A small-molecule ligand and the protein it binds are described below.
Small molecule (SMILES): CC(=O)N[C@H]1[C@H](O[C@H]2[C@H](O)[C@@H](NC(C)=O)CO[C@@H]2CO)O[C@H](CO)[C@@H](O)[C@@H]1O

Sequence of chain 1.A:
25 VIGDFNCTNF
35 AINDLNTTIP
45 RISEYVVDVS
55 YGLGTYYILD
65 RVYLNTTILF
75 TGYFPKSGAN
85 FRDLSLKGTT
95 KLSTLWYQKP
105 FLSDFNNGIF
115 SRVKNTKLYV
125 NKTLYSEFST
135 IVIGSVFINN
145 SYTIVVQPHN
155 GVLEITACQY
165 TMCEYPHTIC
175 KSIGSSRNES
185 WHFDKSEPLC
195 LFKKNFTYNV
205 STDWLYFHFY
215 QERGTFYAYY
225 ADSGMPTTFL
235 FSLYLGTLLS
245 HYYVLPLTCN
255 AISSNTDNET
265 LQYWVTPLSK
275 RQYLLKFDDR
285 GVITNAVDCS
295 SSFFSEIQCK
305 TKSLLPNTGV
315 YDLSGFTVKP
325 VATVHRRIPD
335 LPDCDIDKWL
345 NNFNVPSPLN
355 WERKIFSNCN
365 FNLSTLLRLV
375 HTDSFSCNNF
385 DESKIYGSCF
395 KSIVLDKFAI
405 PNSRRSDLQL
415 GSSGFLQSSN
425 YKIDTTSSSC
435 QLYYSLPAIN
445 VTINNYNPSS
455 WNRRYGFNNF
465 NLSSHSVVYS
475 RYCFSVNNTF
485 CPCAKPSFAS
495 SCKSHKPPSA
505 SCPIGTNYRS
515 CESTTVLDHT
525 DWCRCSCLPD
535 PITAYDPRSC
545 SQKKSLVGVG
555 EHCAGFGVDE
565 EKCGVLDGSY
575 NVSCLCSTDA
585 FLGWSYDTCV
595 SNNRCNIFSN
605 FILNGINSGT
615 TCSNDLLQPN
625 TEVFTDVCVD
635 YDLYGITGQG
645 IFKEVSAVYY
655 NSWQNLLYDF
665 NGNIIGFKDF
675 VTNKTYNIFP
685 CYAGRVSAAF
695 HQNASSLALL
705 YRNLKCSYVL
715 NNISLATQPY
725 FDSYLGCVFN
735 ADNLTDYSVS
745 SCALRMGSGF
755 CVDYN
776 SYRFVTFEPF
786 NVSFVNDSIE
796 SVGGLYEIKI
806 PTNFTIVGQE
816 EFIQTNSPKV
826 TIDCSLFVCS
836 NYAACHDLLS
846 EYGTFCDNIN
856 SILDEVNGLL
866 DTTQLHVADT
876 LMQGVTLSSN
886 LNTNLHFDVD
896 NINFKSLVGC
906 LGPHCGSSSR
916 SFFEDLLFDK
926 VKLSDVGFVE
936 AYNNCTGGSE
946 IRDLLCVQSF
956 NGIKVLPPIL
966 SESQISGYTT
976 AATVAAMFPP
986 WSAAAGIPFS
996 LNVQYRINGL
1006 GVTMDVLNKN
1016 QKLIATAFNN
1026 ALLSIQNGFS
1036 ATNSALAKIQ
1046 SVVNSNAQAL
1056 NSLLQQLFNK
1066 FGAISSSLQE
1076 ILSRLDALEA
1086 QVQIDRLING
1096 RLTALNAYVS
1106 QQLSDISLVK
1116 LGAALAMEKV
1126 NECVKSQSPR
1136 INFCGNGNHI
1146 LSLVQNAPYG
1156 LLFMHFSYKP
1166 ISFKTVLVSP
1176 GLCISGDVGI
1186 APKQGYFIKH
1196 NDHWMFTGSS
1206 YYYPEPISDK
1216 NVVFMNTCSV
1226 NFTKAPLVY

Binding-site contacts:
Ligand atom N2 contacts residue ASN40 of chain 1.A at 2.9 Å (h-bond).
Ligand atom C1 contacts residue ASN40 of chain 1.A at 1.4 Å.
Ligand atom C3 contacts residue ASN40 of chain 1.A at 3.8 Å.
Ligand atom C4 contacts residue ASN40 of chain 1.A at 4.3 Å.
Ligand atom C2 contacts residue ASN40 of chain 1.A at 2.5 Å.
Ligand atom O5 contacts residue ASN40 of chain 1.A at 2.4 Å (h-bond).
Ligand atom C8 contacts residue ASN40 of chain 1.A at 4.2 Å.
Ligand atom C7 contacts residue ASN40 of chain 1.A at 3.8 Å.
Ligand atom N2 contacts residue THR42 of chain 1.A at 4.4 Å.
Ligand atom N2 contacts residue LEU99 of chain 1.A at 4.4 Å.
Ligand atom C5 contacts residue ASN40 of chain 1.A at 3.7 Å.
Ligand atom O7 contacts residue ASN40 of chain 1.A at 4.0 Å.
Ligand atom O7 contacts residue LEU99 of chain 1.A at 3.5 Å.
Ligand atom C7 contacts residue LEU99 of chain 1.A at 4.2 Å (hydrophobic).